A protein and the small-molecule ligand that binds it are described below.
Small molecule (SMILES): OC[C@@H](O)C(O)[C@@H](O)CO

Binding-site contacts:
Ligand atom O4 contacts residue ASP291 of chain 1.A at 3.0 Å (salt-bridge).
Ligand atom C2 contacts residue TRP136 of chain 1.A at 3.6 Å (hydrophobic).
Ligand atom O4 contacts residue MG1 of chain 1.F at 2.4 Å.
Ligand atom O5 contacts residue PHE93 of chain 1.A at 3.8 Å.
Ligand atom O1 contacts residue TRP136 of chain 1.A at 3.6 Å.
Ligand atom C4 contacts residue MG1 of chain 1.F at 3.5 Å.
Ligand atom C4 contacts residue ASP291 of chain 1.A at 3.8 Å.
Ligand atom C1 contacts residue LYS182 of chain 1.A at 4.1 Å.
Ligand atom C1 contacts residue PHE25 of chain 1.B at 3.8 Å (hydrophobic).
Ligand atom O3 contacts residue TRP15 of chain 1.A at 3.5 Å (h-bond).
Ligand atom O2 contacts residue ASP244 of chain 1.A at 4.3 Å.
Ligand atom C4 contacts residue TRP136 of chain 1.A at 3.7 Å (hydrophobic).
Ligand atom O1 contacts residue LYS182 of chain 1.A at 2.9 Å (salt-bridge).
Ligand atom C5 contacts residue TRP136 of chain 1.A at 4.0 Å (hydrophobic).
Ligand atom O1 contacts residue ASP254 of chain 1.A at 3.5 Å (salt-bridge).
Ligand atom C5 contacts residue HIS53 of chain 1.A at 3.1 Å.
Ligand atom O2 contacts residue MG1 of chain 1.F at 2.3 Å.
Ligand atom O4 contacts residue ASP244 of chain 1.A at 3.3 Å (salt-bridge).
Ligand atom C1 contacts residue TRP136 of chain 1.A at 3.7 Å (hydrophobic).
Ligand atom C3 contacts residue MG1 of chain 1.F at 3.7 Å.
Ligand atom O3 contacts residue ASP291 of chain 1.A at 3.1 Å (salt-bridge).
Ligand atom C3 contacts residue TRP136 of chain 1.A at 3.7 Å (hydrophobic).
Ligand atom C2 contacts residue ASP291 of chain 1.A at 3.9 Å.
Ligand atom O1 contacts residue GLU216 of chain 1.A at 4.3 Å.
Ligand atom C2 contacts residue MG1 of chain 1.F at 3.5 Å.
Ligand atom C3 contacts residue ASP291 of chain 1.A at 3.7 Å.
Ligand atom C3 contacts residue GLU180 of chain 1.A at 4.3 Å.
Ligand atom C4 contacts residue GLU180 of chain 1.A at 3.4 Å.
Ligand atom O2 contacts residue GLU216 of chain 1.A at 2.9 Å (salt-bridge).
Ligand atom O2 contacts residue GLU180 of chain 1.A at 3.0 Å (salt-bridge).
Ligand atom C5 contacts residue THR89 of chain 1.A at 4.1 Å.
Ligand atom O3 contacts residue MG1 of chain 1.F at 3.8 Å.
Ligand atom O5 contacts residue THR89 of chain 1.A at 4.0 Å.
Ligand atom C5 contacts residue GLU180 of chain 1.A at 4.2 Å.
Ligand atom O4 contacts residue GLU180 of chain 1.A at 2.4 Å (salt-bridge).
Ligand atom O1 contacts residue PHE25 of chain 1.B at 3.9 Å.
Ligand atom C2 contacts residue GLU180 of chain 1.A at 3.7 Å.
Ligand atom O5 contacts residue TRP136 of chain 1.A at 3.5 Å.
Ligand atom O5 contacts residue HIS53 of chain 1.A at 2.6 Å (h-bond).
Ligand atom O2 contacts residue ASP291 of chain 1.A at 2.9 Å (salt-bridge).

Sequence of chain 1.B:
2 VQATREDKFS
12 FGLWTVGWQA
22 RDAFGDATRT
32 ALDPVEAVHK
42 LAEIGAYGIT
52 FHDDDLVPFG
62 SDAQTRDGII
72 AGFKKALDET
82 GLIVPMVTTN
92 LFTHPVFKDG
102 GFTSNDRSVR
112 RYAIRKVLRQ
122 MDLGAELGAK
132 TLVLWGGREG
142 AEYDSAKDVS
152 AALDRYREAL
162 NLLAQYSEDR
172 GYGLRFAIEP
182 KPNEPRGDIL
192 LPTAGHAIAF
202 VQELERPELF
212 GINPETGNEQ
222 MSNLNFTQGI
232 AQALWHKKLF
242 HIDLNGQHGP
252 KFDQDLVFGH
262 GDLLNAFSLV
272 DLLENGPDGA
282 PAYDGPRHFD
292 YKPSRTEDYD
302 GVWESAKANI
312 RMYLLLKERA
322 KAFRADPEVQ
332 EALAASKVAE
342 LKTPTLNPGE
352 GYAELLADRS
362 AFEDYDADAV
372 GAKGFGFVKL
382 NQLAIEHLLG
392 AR

Sequence of chain 1.A:
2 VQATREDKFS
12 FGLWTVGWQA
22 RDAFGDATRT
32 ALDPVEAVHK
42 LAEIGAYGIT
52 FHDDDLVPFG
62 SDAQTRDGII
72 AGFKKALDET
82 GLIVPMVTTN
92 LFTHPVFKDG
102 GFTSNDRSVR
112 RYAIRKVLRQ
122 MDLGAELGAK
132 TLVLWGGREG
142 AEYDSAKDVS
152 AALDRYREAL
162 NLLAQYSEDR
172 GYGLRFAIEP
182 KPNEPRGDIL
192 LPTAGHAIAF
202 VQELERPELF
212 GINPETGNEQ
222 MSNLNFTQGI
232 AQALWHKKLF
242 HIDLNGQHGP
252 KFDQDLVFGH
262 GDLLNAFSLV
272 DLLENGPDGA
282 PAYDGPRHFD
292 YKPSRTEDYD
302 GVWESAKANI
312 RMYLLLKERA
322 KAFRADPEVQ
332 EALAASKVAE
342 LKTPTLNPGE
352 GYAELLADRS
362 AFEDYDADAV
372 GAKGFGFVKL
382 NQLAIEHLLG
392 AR